Binding-site contacts:
Ligand atom O1A contacts residue ASN145 of chain 2.A at 3.8 Å.
Ligand atom C10 contacts residue TRP153 of chain 2.A at 4.1 Å (hydrophobic).
Ligand atom C11 contacts residue GLY134 of chain 2.A at 3.6 Å.
Ligand atom C6 contacts residue THR135 of chain 2.A at 4.2 Å.
Ligand atom O9 contacts residue TYR98 of chain 2.A at 3.0 Å (h-bond).
Ligand atom C11 contacts residue LEU194 of chain 2.A at 4.3 Å (hydrophobic).
Ligand atom C9 contacts residue LEU194 of chain 2.A at 3.9 Å (hydrophobic).
Ligand atom O8 contacts residue TYR98 of chain 2.A at 3.3 Å (h-bond).
Ligand atom O1B contacts residue SER137 of chain 2.A at 3.9 Å.
Ligand atom O1A contacts residue SER136 of chain 2.A at 3.5 Å.
Ligand atom C9 contacts residue TYR98 of chain 2.A at 3.5 Å (hydrophobic).
Ligand atom C7 contacts residue LEU194 of chain 2.A at 4.2 Å (hydrophobic).
Ligand atom C7 contacts residue TRP153 of chain 2.A at 3.8 Å (hydrophobic).
Ligand atom O1B contacts residue SER136 of chain 2.A at 3.0 Å (h-bond).
Ligand atom O9 contacts residue SER228 of chain 2.A at 3.3 Å (h-bond).
Ligand atom C8 contacts residue TYR98 of chain 2.A at 4.1 Å (hydrophobic).
Ligand atom C11 contacts residue THR135 of chain 2.A at 3.7 Å.
Ligand atom C9 contacts residue ASP190 of chain 2.A at 3.8 Å.
Ligand atom O4 contacts residue THR135 of chain 2.A at 3.6 Å.
Ligand atom C10 contacts residue LEU194 of chain 2.A at 3.7 Å (hydrophobic).
Ligand atom O10 contacts residue LEU194 of chain 2.A at 2.8 Å.
Ligand atom C1 contacts residue SER136 of chain 2.A at 3.8 Å.
Ligand atom N5 contacts residue THR135 of chain 2.A at 2.9 Å (h-bond).
Ligand atom C8 contacts residue TRP153 of chain 2.A at 4.2 Å (hydrophobic).
Ligand atom C10 contacts residue THR135 of chain 2.A at 3.8 Å.
Ligand atom C1 contacts residue SER137 of chain 2.A at 3.7 Å.
Ligand atom C5 contacts residue THR135 of chain 2.A at 3.7 Å.
Ligand atom C11 contacts residue THR155 of chain 2.A at 4.0 Å.
Ligand atom O1B contacts residue ILE226 of chain 2.A at 4.3 Å.
Ligand atom N5 contacts residue TRP153 of chain 2.A at 4.2 Å.
Ligand atom O10 contacts residue THR155 of chain 2.A at 4.3 Å.
Ligand atom O9 contacts residue HIS183 of chain 2.A at 4.1 Å.
Ligand atom O7 contacts residue LEU194 of chain 2.A at 3.5 Å.
Ligand atom C4 contacts residue THR135 of chain 2.A at 3.4 Å.
Ligand atom O9 contacts residue ASP190 of chain 2.A at 3.4 Å (salt-bridge).
Ligand atom C9 contacts residue TRP153 of chain 2.A at 4.1 Å (hydrophobic).
Ligand atom O8 contacts residue TRP153 of chain 2.A at 3.9 Å.
Ligand atom O1A contacts residue SER137 of chain 2.A at 2.8 Å (h-bond).
Ligand atom C11 contacts residue TRP153 of chain 2.A at 3.6 Å (hydrophobic).
Ligand atom C9 contacts residue HIS183 of chain 2.A at 4.0 Å.

The protein below binds the small molecule below.
Small molecule (SMILES): CO[C@]1(C(=O)O)C[C@H](O)[C@@H](NC(C)=O)[C@H]([C@H](O)[C@H](O)CO)O1

Sequence of chain 2.A:
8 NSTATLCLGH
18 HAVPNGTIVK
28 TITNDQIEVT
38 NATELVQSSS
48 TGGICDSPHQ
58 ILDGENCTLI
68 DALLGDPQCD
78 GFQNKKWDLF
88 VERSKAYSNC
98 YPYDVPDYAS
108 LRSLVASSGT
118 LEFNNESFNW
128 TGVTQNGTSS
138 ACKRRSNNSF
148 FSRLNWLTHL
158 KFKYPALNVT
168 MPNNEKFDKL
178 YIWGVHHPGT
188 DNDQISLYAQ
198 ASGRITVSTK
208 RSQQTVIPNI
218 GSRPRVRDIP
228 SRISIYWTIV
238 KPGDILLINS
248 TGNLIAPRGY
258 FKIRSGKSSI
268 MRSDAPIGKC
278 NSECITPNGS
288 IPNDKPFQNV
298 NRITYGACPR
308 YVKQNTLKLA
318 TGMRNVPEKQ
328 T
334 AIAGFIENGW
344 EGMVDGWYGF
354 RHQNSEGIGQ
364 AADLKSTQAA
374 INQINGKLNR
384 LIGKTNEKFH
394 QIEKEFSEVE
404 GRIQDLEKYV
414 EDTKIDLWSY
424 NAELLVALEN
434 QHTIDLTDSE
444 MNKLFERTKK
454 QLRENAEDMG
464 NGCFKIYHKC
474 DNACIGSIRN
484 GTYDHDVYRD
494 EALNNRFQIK